Binding-site contacts:
Ligand atom O5 contacts residue ILE51 of chain 1.C at 3.9 Å.
Ligand atom O2 contacts residue GLY49 of chain 1.C at 2.8 Å (h-bond).
Ligand atom O6 contacts residue ARG130 of chain 1.C at 2.8 Å (salt-bridge).
Ligand atom C5 contacts residue PRO129 of chain 1.C at 4.5 Å (hydrophobic).
Ligand atom O1 contacts residue GLN50 of chain 1.C at 4.3 Å.
Ligand atom O6 contacts residue PRO129 of chain 1.C at 4.2 Å.
Ligand atom O3 contacts residue TYR35 of chain 1.C at 3.2 Å.
Ligand atom O2 contacts residue TYR35 of chain 1.C at 4.3 Å.
Ligand atom O2 contacts residue ALA121 of chain 1.B at 4.2 Å.
Ligand atom C6 contacts residue ILE51 of chain 1.C at 3.6 Å (hydrophobic).
Ligand atom O2 contacts residue SER48 of chain 1.C at 3.8 Å.
Ligand atom C6 contacts residue ARG130 of chain 1.C at 3.8 Å.
Ligand atom C2 contacts residue ARG120 of chain 1.B at 4.2 Å.
Ligand atom O2 contacts residue ARG120 of chain 1.B at 2.9 Å (salt-bridge).
Ligand atom O4 contacts residue PHE102 of chain 1.B at 3.7 Å.
Ligand atom O3 contacts residue ARG120 of chain 1.B at 2.7 Å (salt-bridge).
Ligand atom O6 contacts residue ILE51 of chain 1.C at 3.4 Å.
Ligand atom C1 contacts residue GLY49 of chain 1.C at 3.8 Å.
Ligand atom O4 contacts residue TYR35 of chain 1.C at 3.6 Å.
Ligand atom C4 contacts residue ARG120 of chain 1.B at 3.8 Å.
Ligand atom C3 contacts residue ARG120 of chain 1.B at 3.6 Å.
Ligand atom O2 contacts residue GLU135 of chain 1.C at 4.4 Å.
Ligand atom C1 contacts residue GLU135 of chain 1.C at 4.0 Å.
Ligand atom C2 contacts residue GLY49 of chain 1.C at 3.4 Å.
Ligand atom O5 contacts residue GLY49 of chain 1.C at 4.4 Å.
Ligand atom O1 contacts residue GLU135 of chain 1.C at 2.9 Å (salt-bridge).
Ligand atom O1 contacts residue ILE51 of chain 1.C at 3.9 Å.
Ligand atom C6 contacts residue TYR35 of chain 1.C at 4.0 Å (hydrophobic).
Ligand atom C5 contacts residue TYR35 of chain 1.C at 4.2 Å (hydrophobic).
Ligand atom O5 contacts residue PRO129 of chain 1.C at 4.4 Å.
Ligand atom C4 contacts residue TYR35 of chain 1.C at 3.3 Å (hydrophobic).
Ligand atom C3 contacts residue TYR35 of chain 1.C at 3.8 Å (hydrophobic).
Ligand atom C5 contacts residue ILE51 of chain 1.C at 4.3 Å (hydrophobic).
Ligand atom C2 contacts residue TYR35 of chain 1.C at 4.1 Å (hydrophobic).
Ligand atom O1 contacts residue GLY49 of chain 1.C at 3.1 Å (h-bond).
Ligand atom O4 contacts residue ARG120 of chain 1.B at 2.8 Å (salt-bridge).

Sequence of chain 1.C:
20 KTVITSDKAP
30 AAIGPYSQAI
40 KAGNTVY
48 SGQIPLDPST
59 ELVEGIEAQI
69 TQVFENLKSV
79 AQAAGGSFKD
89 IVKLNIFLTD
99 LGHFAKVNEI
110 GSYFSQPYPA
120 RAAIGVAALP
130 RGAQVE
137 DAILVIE

A protein and the small-molecule ligand that binds it are described below.
Small molecule (SMILES): OC[C@H]1O[C@@H](O)[C@H](O)[C@@H](O)[C@@H]1O

Sequence of chain 1.B:
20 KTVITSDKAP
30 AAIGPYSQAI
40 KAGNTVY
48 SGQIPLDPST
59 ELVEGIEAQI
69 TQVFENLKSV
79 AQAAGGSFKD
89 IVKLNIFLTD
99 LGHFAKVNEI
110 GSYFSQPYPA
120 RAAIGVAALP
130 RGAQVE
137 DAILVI